This protein binds this small molecule.
Small molecule (SMILES): CC(=O)N[C@@H]1[C@@H](O)[C@H](O)[C@@H](CO)O[C@H]1O

Binding-site contacts:
Ligand atom C4 contacts residue ASN283 of chain 1.B at 4.2 Å.
Ligand atom C8 contacts residue ASN283 of chain 1.B at 4.4 Å.
Ligand atom C1 contacts residue ASN283 of chain 1.B at 1.4 Å.
Ligand atom C2 contacts residue ASN283 of chain 1.B at 2.5 Å.
Ligand atom C7 contacts residue ASN283 of chain 1.B at 3.6 Å.
Ligand atom C5 contacts residue ASN283 of chain 1.B at 3.7 Å.
Ligand atom O5 contacts residue ASN283 of chain 1.B at 2.4 Å (h-bond).
Ligand atom O7 contacts residue ASN283 of chain 1.B at 3.9 Å.
Ligand atom C8 contacts residue GLU286 of chain 1.B at 3.7 Å.
Ligand atom C3 contacts residue ASN283 of chain 1.B at 3.8 Å.
Ligand atom O6 contacts residue NAG1 of chain 1.J at 3.9 Å.
Ligand atom N2 contacts residue ASN283 of chain 1.B at 2.9 Å (h-bond).

Sequence of chain 1.B:
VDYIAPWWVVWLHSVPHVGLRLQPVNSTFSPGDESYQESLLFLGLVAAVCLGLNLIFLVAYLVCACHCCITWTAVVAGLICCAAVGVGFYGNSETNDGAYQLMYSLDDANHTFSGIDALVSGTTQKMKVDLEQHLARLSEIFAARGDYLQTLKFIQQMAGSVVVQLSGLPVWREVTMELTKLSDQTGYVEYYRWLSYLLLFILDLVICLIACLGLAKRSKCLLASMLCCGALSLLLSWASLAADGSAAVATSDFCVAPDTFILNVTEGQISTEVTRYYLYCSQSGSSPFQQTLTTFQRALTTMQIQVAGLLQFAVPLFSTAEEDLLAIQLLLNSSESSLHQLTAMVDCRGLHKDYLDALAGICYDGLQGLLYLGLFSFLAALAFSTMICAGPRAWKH